This small molecule binds to this protein.
Small molecule (SMILES): c1ccc(-c2ncc[nH]2)cc1

Binding-site contacts:
Ligand atom C10 contacts residue ALA198 of chain 1.B at 4.3 Å (hydrophobic).
Ligand atom N1 contacts residue VAL316 of chain 1.B at 4.0 Å.
Ligand atom C5 contacts residue VAL316 of chain 1.B at 3.7 Å (hydrophobic).
Ligand atom C4 contacts residue LEU100 of chain 1.B at 4.4 Å (hydrophobic).
Ligand atom C9 contacts residue GLU272 of chain 1.B at 4.2 Å.
Ligand atom C8 contacts residue THR202 of chain 1.B at 4.0 Å.
Ligand atom C2 contacts residue LEU100 of chain 1.B at 3.9 Å (hydrophobic).
Ligand atom C6 contacts residue THR428 of chain 1.B at 4.2 Å.
Ligand atom N3 contacts residue PRO273 of chain 1.B at 4.5 Å.
Ligand atom C11 contacts residue LEU100 of chain 1.B at 4.5 Å (hydrophobic).
Ligand atom C7 contacts residue THR428 of chain 1.B at 3.9 Å.
Ligand atom N3 contacts residue LEU100 of chain 1.B at 4.4 Å.
Ligand atom C4 contacts residue VAL316 of chain 1.B at 3.8 Å (hydrophobic).
Ligand atom C7 contacts residue LEU100 of chain 1.B at 4.1 Å (hydrophobic).
Ligand atom C9 contacts residue ALA198 of chain 1.B at 4.0 Å (hydrophobic).
Ligand atom C5 contacts residue HEM1 of chain 1.F at 3.5 Å.
Ligand atom C10 contacts residue LEU268 of chain 1.B at 4.0 Å (hydrophobic).
Ligand atom C9 contacts residue THR202 of chain 1.B at 4.0 Å.
Ligand atom N1 contacts residue LEU100 of chain 1.B at 3.7 Å.
Ligand atom C10 contacts residue GLU272 of chain 1.B at 3.5 Å.
Ligand atom C2 contacts residue VAL316 of chain 1.B at 4.0 Å (hydrophobic).
Ligand atom C9 contacts residue ILE201 of chain 1.B at 4.2 Å (hydrophobic).
Ligand atom C11 contacts residue LEU268 of chain 1.B at 3.8 Å (hydrophobic).
Ligand atom N3 contacts residue VAL316 of chain 1.B at 3.9 Å.
Ligand atom C8 contacts residue ILE201 of chain 1.B at 3.5 Å (hydrophobic).
Ligand atom C11 contacts residue GLU272 of chain 1.B at 3.5 Å.
Ligand atom C4 contacts residue HEM1 of chain 1.F at 3.6 Å.
Ligand atom C8 contacts residue THR428 of chain 1.B at 4.1 Å.
Ligand atom C7 contacts residue ILE201 of chain 1.B at 4.1 Å (hydrophobic).
Ligand atom N3 contacts residue ALA269 of chain 1.B at 4.3 Å.
Ligand atom C6 contacts residue LEU100 of chain 1.B at 3.9 Å (hydrophobic).

Sequence of chain 1.B:
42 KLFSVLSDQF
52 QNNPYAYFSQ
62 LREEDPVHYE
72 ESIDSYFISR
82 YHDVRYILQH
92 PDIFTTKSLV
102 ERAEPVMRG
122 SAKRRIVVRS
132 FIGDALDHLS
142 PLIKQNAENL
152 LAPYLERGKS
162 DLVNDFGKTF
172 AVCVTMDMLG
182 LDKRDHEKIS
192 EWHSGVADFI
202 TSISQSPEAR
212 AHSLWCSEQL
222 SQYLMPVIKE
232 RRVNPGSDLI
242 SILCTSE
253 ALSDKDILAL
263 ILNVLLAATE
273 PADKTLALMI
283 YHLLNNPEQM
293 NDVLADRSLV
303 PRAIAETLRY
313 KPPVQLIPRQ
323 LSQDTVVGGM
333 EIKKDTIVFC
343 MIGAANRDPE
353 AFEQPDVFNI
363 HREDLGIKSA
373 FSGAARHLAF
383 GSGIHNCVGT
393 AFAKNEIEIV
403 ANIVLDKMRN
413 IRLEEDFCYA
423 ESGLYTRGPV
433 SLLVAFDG